The protein below binds the small molecule below.
Small molecule (SMILES): CC(=O)N[C@@H]1[C@@H](O)[C@H](O)[C@@H](CO)O[C@H]1O

Binding-site contacts:
Ligand atom O6 contacts residue ASN256 of chain 8.A at 4.5 Å.
Ligand atom N2 contacts residue ASN256 of chain 8.A at 3.1 Å (h-bond).
Ligand atom C7 contacts residue ASN256 of chain 8.A at 3.8 Å.
Ligand atom C2 contacts residue ASN256 of chain 8.A at 2.6 Å.
Ligand atom C5 contacts residue ASN256 of chain 8.A at 3.7 Å.
Ligand atom N2 contacts residue GLU259 of chain 8.A at 3.8 Å.
Ligand atom C4 contacts residue ASN256 of chain 8.A at 4.3 Å.
Ligand atom C8 contacts residue GLU259 of chain 8.A at 3.1 Å.
Ligand atom C7 contacts residue GLU259 of chain 8.A at 3.9 Å.
Ligand atom C1 contacts residue ASN256 of chain 8.A at 1.4 Å.
Ligand atom O7 contacts residue ASN256 of chain 8.A at 4.0 Å.
Ligand atom O5 contacts residue ASN256 of chain 8.A at 2.4 Å (h-bond).
Ligand atom C3 contacts residue ASN256 of chain 8.A at 3.9 Å.

Sequence of chain 8.A:
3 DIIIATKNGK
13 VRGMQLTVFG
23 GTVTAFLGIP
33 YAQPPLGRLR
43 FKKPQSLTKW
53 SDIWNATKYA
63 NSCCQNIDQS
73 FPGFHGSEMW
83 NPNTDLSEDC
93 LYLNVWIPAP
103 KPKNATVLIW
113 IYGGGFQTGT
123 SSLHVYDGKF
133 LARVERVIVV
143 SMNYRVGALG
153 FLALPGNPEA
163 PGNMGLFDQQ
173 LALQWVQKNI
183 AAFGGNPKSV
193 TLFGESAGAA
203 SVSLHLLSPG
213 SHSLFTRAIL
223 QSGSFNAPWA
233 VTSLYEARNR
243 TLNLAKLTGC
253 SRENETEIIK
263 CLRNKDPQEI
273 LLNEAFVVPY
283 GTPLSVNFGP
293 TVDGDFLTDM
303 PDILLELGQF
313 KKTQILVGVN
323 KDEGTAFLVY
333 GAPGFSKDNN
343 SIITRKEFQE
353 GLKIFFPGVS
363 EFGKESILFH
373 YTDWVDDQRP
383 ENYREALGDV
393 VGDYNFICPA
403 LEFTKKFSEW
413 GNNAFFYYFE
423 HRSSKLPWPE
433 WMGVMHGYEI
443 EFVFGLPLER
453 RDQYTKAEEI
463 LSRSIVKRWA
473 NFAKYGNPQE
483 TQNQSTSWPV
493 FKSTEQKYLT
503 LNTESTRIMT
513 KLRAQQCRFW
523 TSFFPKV